Binding-site contacts:
Ligand atom N2 contacts residue LEU46 of chain 1.B at 4.4 Å.
Ligand atom C3 contacts residue ASN53 of chain 1.B at 3.9 Å.
Ligand atom C5 contacts residue ASN53 of chain 1.B at 3.6 Å.
Ligand atom C4 contacts residue ASN53 of chain 1.B at 4.2 Å.
Ligand atom C6 contacts residue THR55 of chain 1.B at 4.4 Å.
Ligand atom C7 contacts residue ASN53 of chain 1.B at 3.7 Å.
Ligand atom O7 contacts residue LEU46 of chain 1.B at 4.5 Å.
Ligand atom C8 contacts residue LEU46 of chain 1.B at 4.0 Å (hydrophobic).
Ligand atom N2 contacts residue ASN53 of chain 1.B at 3.2 Å (h-bond).
Ligand atom C2 contacts residue ASN53 of chain 1.B at 2.5 Å.
Ligand atom O6 contacts residue THR55 of chain 1.B at 3.0 Å.
Ligand atom C1 contacts residue ASN53 of chain 1.B at 1.4 Å.
Ligand atom C7 contacts residue LEU46 of chain 1.B at 4.1 Å (hydrophobic).
Ligand atom O7 contacts residue ASN53 of chain 1.B at 3.8 Å.
Ligand atom O5 contacts residue ASN53 of chain 1.B at 2.3 Å (h-bond).

The protein below binds the small molecule below.
Small molecule (SMILES): CC(=O)N[C@H]1[C@H](O[C@H]2[C@H](O)[C@@H](NC(C)=O)CO[C@@H]2CO)O[C@H](CO)[C@@H](O[C@@H]2O[C@H](CO[C@H]3O[C@H](CO)[C@@H](O)[C@H](O)[C@@H]3O[C@@H]3O[C@H](CO)[C@@H](O[C@@H]4O[C@H](CO[C@]5(C(=O)O)C[C@H](O)[C@@H](NC(C)=O)[C@H]([C@H](O)[C@H](O)CO)O5)[C@H](O)[C@H](O)[C@H]4O)[C@H](O)[C@H]3NC(C)=O)[C@@H](O)[C@H](O)[C@@H]2O)[C@@H]1O

Sequence of chain 1.B:
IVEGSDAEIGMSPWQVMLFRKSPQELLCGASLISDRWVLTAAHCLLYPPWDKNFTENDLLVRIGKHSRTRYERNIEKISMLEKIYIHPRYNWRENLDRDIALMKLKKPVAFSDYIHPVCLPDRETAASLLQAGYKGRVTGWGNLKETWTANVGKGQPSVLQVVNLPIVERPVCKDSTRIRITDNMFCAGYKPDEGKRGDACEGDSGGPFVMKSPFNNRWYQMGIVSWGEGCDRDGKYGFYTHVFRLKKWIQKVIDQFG